The protein below binds the small molecule below.
Small molecule (SMILES): Cc1cccc(S)c1

Sequence of chain 1.A:
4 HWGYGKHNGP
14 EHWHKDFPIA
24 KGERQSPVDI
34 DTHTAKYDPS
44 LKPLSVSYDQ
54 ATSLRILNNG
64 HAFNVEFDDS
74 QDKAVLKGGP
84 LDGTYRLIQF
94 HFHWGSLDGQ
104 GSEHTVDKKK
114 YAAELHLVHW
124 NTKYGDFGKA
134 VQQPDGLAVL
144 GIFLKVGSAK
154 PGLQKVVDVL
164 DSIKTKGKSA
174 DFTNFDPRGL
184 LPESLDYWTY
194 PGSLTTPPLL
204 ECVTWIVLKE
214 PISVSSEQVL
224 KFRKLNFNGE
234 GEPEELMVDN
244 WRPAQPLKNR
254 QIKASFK

Binding-site contacts:
Ligand atom C6 contacts residue VAL121 of chain 1.A at 4.3 Å (hydrophobic).
Ligand atom C1 contacts residue HIS94 of chain 1.A at 3.6 Å.
Ligand atom C3 contacts residue LEU197 of chain 1.A at 3.8 Å (hydrophobic).
Ligand atom S1 contacts residue ZN1 of chain 1.B at 2.3 Å.
Ligand atom C4 contacts residue LEU140 of chain 1.A at 4.4 Å (hydrophobic).
Ligand atom C1 contacts residue THR198 of chain 1.A at 4.3 Å.
Ligand atom C6 contacts residue HIS94 of chain 1.A at 4.1 Å.
Ligand atom C5 contacts residue LEU140 of chain 1.A at 4.4 Å (hydrophobic).
Ligand atom C1 contacts residue LEU197 of chain 1.A at 3.9 Å (hydrophobic).
Ligand atom C1 contacts residue ZN1 of chain 1.B at 3.4 Å.
Ligand atom C5 contacts residue LEU197 of chain 1.A at 3.9 Å (hydrophobic).
Ligand atom C2 contacts residue GOL1 of chain 1.E at 4.1 Å.
Ligand atom S1 contacts residue HIS94 of chain 1.A at 3.5 Å (h-bond).
Ligand atom C6 contacts residue LEU197 of chain 1.A at 3.9 Å (hydrophobic).
Ligand atom C7 contacts residue GLN92 of chain 1.A at 3.8 Å.
Ligand atom C6 contacts residue ZN1 of chain 1.B at 4.0 Å.
Ligand atom C3 contacts residue GOL1 of chain 1.E at 4.3 Å.
Ligand atom C7 contacts residue LEU197 of chain 1.A at 4.1 Å (hydrophobic).
Ligand atom C5 contacts residue VAL121 of chain 1.A at 3.7 Å (hydrophobic).
Ligand atom S1 contacts residue HIS119 of chain 1.A at 3.9 Å.
Ligand atom S1 contacts residue HIS96 of chain 1.A at 3.7 Å.
Ligand atom C3 contacts residue HIS94 of chain 1.A at 4.2 Å.
Ligand atom C1 contacts residue THR199 of chain 1.A at 4.0 Å.
Ligand atom C2 contacts residue ZN1 of chain 1.B at 4.2 Å.
Ligand atom C7 contacts residue GOL1 of chain 1.E at 3.5 Å.
Ligand atom C3 contacts residue VAL121 of chain 1.A at 4.4 Å (hydrophobic).
Ligand atom C3 contacts residue GLN92 of chain 1.A at 4.3 Å.
Ligand atom C2 contacts residue THR199 of chain 1.A at 3.6 Å.
Ligand atom C4 contacts residue LEU197 of chain 1.A at 3.8 Å (hydrophobic).
Ligand atom C5 contacts residue VAL142 of chain 1.A at 3.8 Å (hydrophobic).
Ligand atom S1 contacts residue THR198 of chain 1.A at 2.9 Å (h-bond).
Ligand atom C2 contacts residue LEU197 of chain 1.A at 3.8 Å (hydrophobic).
Ligand atom S1 contacts residue THR199 of chain 1.A at 3.6 Å.
Ligand atom S1 contacts residue LEU197 of chain 1.A at 4.3 Å.
Ligand atom C6 contacts residue VAL142 of chain 1.A at 4.2 Å (hydrophobic).
Ligand atom C2 contacts residue HIS94 of chain 1.A at 3.7 Å.
Ligand atom C4 contacts residue VAL121 of chain 1.A at 3.6 Å (hydrophobic).